Sequence of chain 1.B:
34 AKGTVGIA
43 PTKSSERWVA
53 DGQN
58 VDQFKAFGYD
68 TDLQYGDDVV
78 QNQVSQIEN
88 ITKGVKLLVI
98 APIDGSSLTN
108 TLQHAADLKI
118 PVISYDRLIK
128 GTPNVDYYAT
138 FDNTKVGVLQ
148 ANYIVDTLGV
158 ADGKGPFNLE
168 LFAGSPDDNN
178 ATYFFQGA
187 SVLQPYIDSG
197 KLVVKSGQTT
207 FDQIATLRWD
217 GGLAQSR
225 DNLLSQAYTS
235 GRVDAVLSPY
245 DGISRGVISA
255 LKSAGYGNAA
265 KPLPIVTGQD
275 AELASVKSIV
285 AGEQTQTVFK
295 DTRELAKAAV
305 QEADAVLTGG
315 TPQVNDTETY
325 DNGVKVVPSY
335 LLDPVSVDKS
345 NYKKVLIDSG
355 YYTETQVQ

Binding-site contacts:
Ligand atom C1 contacts residue ASN177 of chain 1.B at 4.0 Å.
Ligand atom C2 contacts residue ASP123 of chain 1.B at 3.4 Å.
Ligand atom O3 contacts residue LYS294 of chain 1.B at 2.9 Å (salt-bridge).
Ligand atom O2 contacts residue ASP123 of chain 1.B at 2.6 Å (salt-bridge).
Ligand atom C6 contacts residue TRP215 of chain 1.B at 3.5 Å (hydrophobic).
Ligand atom O4 contacts residue TRP50 of chain 1.B at 3.8 Å.
Ligand atom O6 contacts residue ARG124 of chain 1.B at 3.4 Å (salt-bridge).
Ligand atom O6 contacts residue TRP50 of chain 1.B at 3.5 Å (h-bond).
Ligand atom C6 contacts residue ARG124 of chain 1.B at 3.8 Å.
Ligand atom O2 contacts residue LYS294 of chain 1.B at 2.9 Å (salt-bridge).
Ligand atom C5 contacts residue TRP215 of chain 1.B at 3.7 Å (hydrophobic).
Ligand atom C1 contacts residue ASP175 of chain 1.B at 3.3 Å.
Ligand atom O3 contacts residue ARG49 of chain 1.B at 3.0 Å (salt-bridge).
Ligand atom C3 contacts residue ASP274 of chain 1.B at 3.4 Å.
Ligand atom O3 contacts residue ASP274 of chain 1.B at 2.6 Å (salt-bridge).
Ligand atom C2 contacts residue LYS294 of chain 1.B at 3.8 Å.
Ligand atom O4 contacts residue ARG49 of chain 1.B at 3.3 Å.
Ligand atom O2 contacts residue PHE181 of chain 1.B at 3.7 Å.
Ligand atom C5 contacts residue ARG124 of chain 1.B at 4.0 Å.
Ligand atom C3 contacts residue LYS294 of chain 1.B at 3.7 Å.
Ligand atom C2 contacts residue ARG49 of chain 1.B at 3.7 Å.
Ligand atom O4 contacts residue ASP274 of chain 1.B at 2.6 Å (salt-bridge).
Ligand atom O1 contacts residue ARG124 of chain 1.B at 2.9 Å (salt-bridge).
Ligand atom O5 contacts residue ARG124 of chain 1.B at 3.0 Å (salt-bridge).
Ligand atom O5 contacts residue ASP175 of chain 1.B at 3.5 Å (salt-bridge).
Ligand atom O1 contacts residue ASP123 of chain 1.B at 3.6 Å.
Ligand atom O1 contacts residue ASP175 of chain 1.B at 2.5 Å (salt-bridge).
Ligand atom O1 contacts residue ASN177 of chain 1.B at 3.1 Å (h-bond).
Ligand atom O5 contacts residue TRP215 of chain 1.B at 3.6 Å.
Ligand atom C1 contacts residue ARG124 of chain 1.B at 3.9 Å.
Ligand atom O2 contacts residue ASN177 of chain 1.B at 3.2 Å (h-bond).
Ligand atom O2 contacts residue ARG49 of chain 1.B at 3.5 Å (salt-bridge).
Ligand atom O5 contacts residue TRP50 of chain 1.B at 3.9 Å.
Ligand atom C4 contacts residue ASP274 of chain 1.B at 3.3 Å.
Ligand atom C4 contacts residue TYR244 of chain 1.B at 3.9 Å (hydrophobic).
Ligand atom O3 contacts residue GLN273 of chain 1.B at 3.9 Å.
Ligand atom C3 contacts residue ARG49 of chain 1.B at 3.9 Å.
Ligand atom C1 contacts residue TRP215 of chain 1.B at 3.8 Å (hydrophobic).
Ligand atom C6 contacts residue TYR244 of chain 1.B at 4.0 Å (hydrophobic).
Ligand atom O6 contacts residue SER47 of chain 1.B at 3.6 Å (h-bond).

This small molecule binds to this protein.
Small molecule (SMILES): OC[C@H]1O[C@@H](O)[C@H](O)[C@@H](O)[C@H]1O